Binding-site contacts:
Ligand atom C5' contacts residue B121 of chain 1.G at 2.0 Å.
Ligand atom C1' contacts residue GLU64 of chain 1.B at 3.5 Å.
Ligand atom C6 contacts residue PRO126 of chain 1.A at 3.7 Å (hydrophobic).
Ligand atom O2' contacts residue TRP54 of chain 1.B at 3.8 Å.
Ligand atom C2' contacts residue VAL61 of chain 1.B at 3.8 Å (hydrophobic).
Ligand atom C5' contacts residue HIS100 of chain 1.B at 3.9 Å.
Ligand atom N1 contacts residue ASP124 of chain 1.A at 3.8 Å.
Ligand atom N3 contacts residue HIS65 of chain 1.B at 3.3 Å.
Ligand atom C4' contacts residue GLU64 of chain 1.B at 4.0 Å.
Ligand atom C2' contacts residue GLU64 of chain 1.B at 3.5 Å.
Ligand atom C1' contacts residue B121 of chain 1.G at 3.7 Å.
Ligand atom C2 contacts residue ASP124 of chain 1.A at 3.3 Å.
Ligand atom C4' contacts residue B121 of chain 1.G at 3.1 Å.
Ligand atom N7 contacts residue VAL61 of chain 1.B at 4.1 Å.
Ligand atom C5 contacts residue B121 of chain 1.G at 3.4 Å.
Ligand atom O2' contacts residue GLU64 of chain 1.B at 2.7 Å (salt-bridge).
Ligand atom C8 contacts residue VAL61 of chain 1.B at 3.9 Å (hydrophobic).
Ligand atom C5 contacts residue VAL61 of chain 1.B at 4.1 Å (hydrophobic).
Ligand atom C2 contacts residue VAL61 of chain 1.B at 3.8 Å (hydrophobic).
Ligand atom C4 contacts residue B121 of chain 1.G at 3.8 Å.
Ligand atom C2' contacts residue TRP54 of chain 1.B at 3.6 Å (hydrophobic).
Ligand atom N9 contacts residue VAL61 of chain 1.B at 3.8 Å.
Ligand atom N1 contacts residue PRO126 of chain 1.A at 3.7 Å.
Ligand atom C2 contacts residue PRO126 of chain 1.A at 3.9 Å (hydrophobic).
Ligand atom C8 contacts residue B121 of chain 1.G at 3.5 Å.
Ligand atom C1' contacts residue VAL61 of chain 1.B at 4.1 Å (hydrophobic).
Ligand atom C4 contacts residue VAL61 of chain 1.B at 3.5 Å (hydrophobic).
Ligand atom N9 contacts residue B121 of chain 1.G at 3.9 Å.
Ligand atom N7 contacts residue B121 of chain 1.G at 3.2 Å (h-bond).
Ligand atom O3' contacts residue TRP54 of chain 1.B at 3.2 Å.
Ligand atom C2 contacts residue HIS65 of chain 1.B at 3.7 Å.
Ligand atom C6 contacts residue B121 of chain 1.G at 3.9 Å.
Ligand atom N3 contacts residue VAL61 of chain 1.B at 3.3 Å.
Ligand atom N3 contacts residue B121 of chain 1.G at 3.8 Å.
Ligand atom N6 contacts residue PRO126 of chain 1.A at 3.8 Å.
Ligand atom O2' contacts residue VAL61 of chain 1.B at 3.5 Å.
Ligand atom O3' contacts residue GLU64 of chain 1.B at 3.4 Å.
Ligand atom O4' contacts residue B121 of chain 1.G at 3.1 Å.
Ligand atom C3' contacts residue TRP54 of chain 1.B at 3.3 Å (hydrophobic).
Ligand atom C8 contacts residue TRP54 of chain 1.B at 3.7 Å (hydrophobic).

Sequence of chain 1.A:
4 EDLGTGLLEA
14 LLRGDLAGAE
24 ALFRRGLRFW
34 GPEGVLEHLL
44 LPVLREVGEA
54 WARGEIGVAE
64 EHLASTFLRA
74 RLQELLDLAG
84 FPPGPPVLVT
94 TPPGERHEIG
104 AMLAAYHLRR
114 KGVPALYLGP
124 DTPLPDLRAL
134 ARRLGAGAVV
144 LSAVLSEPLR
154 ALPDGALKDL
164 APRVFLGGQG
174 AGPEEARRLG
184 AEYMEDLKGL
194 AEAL

A protein and the small-molecule ligand that binds it are described below.
Small molecule (SMILES): C[C@H]1O[C@@H](n2cnc3c(N)ncnc32)[C@H](O)[C@@H]1O

Sequence of chain 1.B:
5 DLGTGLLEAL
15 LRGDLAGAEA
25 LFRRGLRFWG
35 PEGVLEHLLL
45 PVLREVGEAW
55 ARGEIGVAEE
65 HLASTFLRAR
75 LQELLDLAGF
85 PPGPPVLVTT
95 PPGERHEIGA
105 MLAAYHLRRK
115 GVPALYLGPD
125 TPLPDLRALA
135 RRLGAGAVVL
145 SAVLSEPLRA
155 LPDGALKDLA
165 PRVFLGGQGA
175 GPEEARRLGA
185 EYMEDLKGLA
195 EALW